Binding-site contacts:
Ligand atom OAT contacts residue GLU377 of chain 1.B at 2.9 Å (salt-bridge).
Ligand atom NAS contacts residue LEU403 of chain 1.B at 3.0 Å (h-bond).
Ligand atom CAJ contacts residue LEU408 of chain 1.B at 3.6 Å (hydrophobic).
Ligand atom CBA contacts residue ASP375 of chain 1.B at 3.5 Å.
Ligand atom NAS contacts residue ASP375 of chain 1.B at 3.7 Å.
Ligand atom CA contacts residue LEU403 of chain 1.B at 3.3 Å (hydrophobic).
Ligand atom C contacts residue ZN1 of chain 1.Y at 2.8 Å.
Ligand atom CBG contacts residue ARG379 of chain 1.B at 3.6 Å.
Ligand atom CBA contacts residue ALA376 of chain 1.B at 3.7 Å (hydrophobic).
Ligand atom CAA contacts residue GLY405 of chain 1.B at 3.6 Å.
Ligand atom OAT contacts residue ASP295 of chain 1.B at 2.9 Å (salt-bridge).
Ligand atom CAJ contacts residue LEU311 of chain 1.B at 3.7 Å (hydrophobic).
Ligand atom CBD contacts residue ASN373 of chain 1.B at 3.5 Å.
Ligand atom C contacts residue ASP375 of chain 1.B at 3.4 Å.
Ligand atom OAT contacts residue LYS290 of chain 1.B at 2.9 Å (salt-bridge).
Ligand atom OAT contacts residue ASP315 of chain 1.B at 3.4 Å (salt-bridge).
Ligand atom FAN contacts residue LEU408 of chain 1.B at 3.5 Å.
Ligand atom CAB contacts residue GLY405 of chain 1.B at 3.7 Å.
Ligand atom NAS contacts residue LYS290 of chain 1.B at 3.5 Å (salt-bridge).
Ligand atom CAC contacts residue GLY405 of chain 1.B at 3.5 Å.
Ligand atom O contacts residue ASP375 of chain 1.B at 3.0 Å (salt-bridge).
Ligand atom CAD contacts residue GLY405 of chain 1.B at 3.5 Å.
Ligand atom OAT contacts residue ASP375 of chain 1.B at 3.6 Å (salt-bridge).
Ligand atom O contacts residue LYS302 of chain 1.B at 2.9 Å (salt-bridge).
Ligand atom FAO contacts residue MET308 of chain 1.B at 3.1 Å.
Ligand atom FAM contacts residue ALA493 of chain 1.B at 2.9 Å.
Ligand atom OAX contacts residue GLY405 of chain 1.B at 3.2 Å (h-bond).
Ligand atom O contacts residue ZN1 of chain 1.Y at 2.1 Å.
Ligand atom O contacts residue ASP295 of chain 1.B at 3.2 Å (salt-bridge).
Ligand atom CBC contacts residue ASN373 of chain 1.B at 3.7 Å.
Ligand atom NAS contacts residue CO31 of chain 1.X at 3.1 Å (h-bond).
Ligand atom FAO contacts residue GLY306 of chain 1.B at 3.4 Å.
Ligand atom OAT contacts residue ZN1 of chain 1.Y at 2.4 Å.
Ligand atom NAS contacts residue ZN1 of chain 1.Y at 3.0 Å.
Ligand atom OAX contacts residue THR404 of chain 1.B at 3.4 Å.
Ligand atom FAN contacts residue PHE499 of chain 1.B at 3.2 Å.
Ligand atom CBF contacts residue ASN373 of chain 1.B at 3.5 Å.
Ligand atom C contacts residue LEU403 of chain 1.B at 3.7 Å (hydrophobic).
Ligand atom CAF contacts residue GLY405 of chain 1.B at 3.6 Å.
Ligand atom OAT contacts residue CO31 of chain 1.X at 3.1 Å (h-bond).

Sequence of chain 1.B:
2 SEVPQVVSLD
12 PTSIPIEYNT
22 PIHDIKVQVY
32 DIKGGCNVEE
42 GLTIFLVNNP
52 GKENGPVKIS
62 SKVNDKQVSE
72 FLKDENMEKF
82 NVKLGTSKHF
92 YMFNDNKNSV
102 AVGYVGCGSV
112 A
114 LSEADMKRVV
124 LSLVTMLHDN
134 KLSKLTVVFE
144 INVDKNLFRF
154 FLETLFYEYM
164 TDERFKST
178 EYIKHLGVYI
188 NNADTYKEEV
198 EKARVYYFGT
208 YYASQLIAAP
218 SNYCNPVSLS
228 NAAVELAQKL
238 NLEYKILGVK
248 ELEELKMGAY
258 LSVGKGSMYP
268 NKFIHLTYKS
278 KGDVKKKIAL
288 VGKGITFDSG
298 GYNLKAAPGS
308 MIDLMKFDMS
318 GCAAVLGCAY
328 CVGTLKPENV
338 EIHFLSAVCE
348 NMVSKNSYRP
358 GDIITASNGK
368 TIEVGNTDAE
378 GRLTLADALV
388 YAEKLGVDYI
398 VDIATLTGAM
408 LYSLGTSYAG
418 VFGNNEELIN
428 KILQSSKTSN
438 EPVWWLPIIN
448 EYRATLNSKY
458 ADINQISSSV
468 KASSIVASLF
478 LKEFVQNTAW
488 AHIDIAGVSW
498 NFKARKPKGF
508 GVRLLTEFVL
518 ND

A small-molecule ligand and the protein it binds are described below.
Small molecule (SMILES): O=C(N[C@@H](C(=O)NO)c1ccc(-c2cc(F)c(F)c(F)c2)cc1)C1C2CC3CC(C2)CC1C3